Binding-site contacts:
Ligand atom CB contacts residue PHE496 of chain 3.OA at 3.9 Å (hydrophobic).
Ligand atom CA contacts residue ARG442 of chain 3.OA at 3.6 Å.
Ligand atom CE1 contacts residue PRO438 of chain 3.OA at 3.8 Å (hydrophobic).
Ligand atom CD1 contacts residue ASN492 of chain 3.OA at 3.9 Å.
Ligand atom CE2 contacts residue ARG442 of chain 3.OA at 3.6 Å.
Ligand atom CD2 contacts residue ARG442 of chain 3.OA at 3.5 Å.
Ligand atom CB contacts residue ASN492 of chain 3.OA at 3.8 Å.
Ligand atom O contacts residue ASN492 of chain 3.OA at 4.2 Å.
Ligand atom CE2 contacts residue PRO438 of chain 3.OA at 3.7 Å (hydrophobic).
Ligand atom CG contacts residue PHE496 of chain 3.OA at 4.0 Å (hydrophobic).
Ligand atom C contacts residue ARG442 of chain 3.OA at 4.4 Å.
Ligand atom N contacts residue ARG442 of chain 3.OA at 4.2 Å.
Ligand atom CD2 contacts residue PRO438 of chain 3.OA at 4.4 Å (hydrophobic).
Ligand atom C contacts residue ASN492 of chain 3.OA at 4.0 Å.
Ligand atom O contacts residue ARG442 of chain 3.OA at 4.3 Å.
Ligand atom N contacts residue ASN492 of chain 3.OA at 3.3 Å (h-bond).
Ligand atom CE1 contacts residue PHE496 of chain 3.OA at 3.6 Å (hydrophobic).
Ligand atom CD1 contacts residue ILE434 of chain 3.OA at 4.1 Å (hydrophobic).
Ligand atom CE1 contacts residue ILE434 of chain 3.OA at 3.9 Å (hydrophobic).
Ligand atom N contacts residue SER491 of chain 3.OA at 4.1 Å.
Ligand atom CA contacts residue ASN492 of chain 3.OA at 3.3 Å.
Ligand atom O contacts residue PRO438 of chain 3.OA at 4.0 Å.
Ligand atom CZ contacts residue PHE496 of chain 3.OA at 3.9 Å (hydrophobic).
Ligand atom CD1 contacts residue PRO438 of chain 3.OA at 4.4 Å (hydrophobic).
Ligand atom CG contacts residue ASN492 of chain 3.OA at 4.3 Å.
Ligand atom CD1 contacts residue PHE496 of chain 3.OA at 3.7 Å (hydrophobic).
Ligand atom CZ contacts residue PRO438 of chain 3.OA at 3.4 Å (hydrophobic).
Ligand atom CB contacts residue GLY495 of chain 3.OA at 3.9 Å.
Ligand atom CG contacts residue GLY495 of chain 3.OA at 4.4 Å.

This small molecule binds to this protein.
Small molecule (SMILES): N[C@@H](Cc1ccccc1)C(=O)NCC=O

Sequence of chain 3.OA:
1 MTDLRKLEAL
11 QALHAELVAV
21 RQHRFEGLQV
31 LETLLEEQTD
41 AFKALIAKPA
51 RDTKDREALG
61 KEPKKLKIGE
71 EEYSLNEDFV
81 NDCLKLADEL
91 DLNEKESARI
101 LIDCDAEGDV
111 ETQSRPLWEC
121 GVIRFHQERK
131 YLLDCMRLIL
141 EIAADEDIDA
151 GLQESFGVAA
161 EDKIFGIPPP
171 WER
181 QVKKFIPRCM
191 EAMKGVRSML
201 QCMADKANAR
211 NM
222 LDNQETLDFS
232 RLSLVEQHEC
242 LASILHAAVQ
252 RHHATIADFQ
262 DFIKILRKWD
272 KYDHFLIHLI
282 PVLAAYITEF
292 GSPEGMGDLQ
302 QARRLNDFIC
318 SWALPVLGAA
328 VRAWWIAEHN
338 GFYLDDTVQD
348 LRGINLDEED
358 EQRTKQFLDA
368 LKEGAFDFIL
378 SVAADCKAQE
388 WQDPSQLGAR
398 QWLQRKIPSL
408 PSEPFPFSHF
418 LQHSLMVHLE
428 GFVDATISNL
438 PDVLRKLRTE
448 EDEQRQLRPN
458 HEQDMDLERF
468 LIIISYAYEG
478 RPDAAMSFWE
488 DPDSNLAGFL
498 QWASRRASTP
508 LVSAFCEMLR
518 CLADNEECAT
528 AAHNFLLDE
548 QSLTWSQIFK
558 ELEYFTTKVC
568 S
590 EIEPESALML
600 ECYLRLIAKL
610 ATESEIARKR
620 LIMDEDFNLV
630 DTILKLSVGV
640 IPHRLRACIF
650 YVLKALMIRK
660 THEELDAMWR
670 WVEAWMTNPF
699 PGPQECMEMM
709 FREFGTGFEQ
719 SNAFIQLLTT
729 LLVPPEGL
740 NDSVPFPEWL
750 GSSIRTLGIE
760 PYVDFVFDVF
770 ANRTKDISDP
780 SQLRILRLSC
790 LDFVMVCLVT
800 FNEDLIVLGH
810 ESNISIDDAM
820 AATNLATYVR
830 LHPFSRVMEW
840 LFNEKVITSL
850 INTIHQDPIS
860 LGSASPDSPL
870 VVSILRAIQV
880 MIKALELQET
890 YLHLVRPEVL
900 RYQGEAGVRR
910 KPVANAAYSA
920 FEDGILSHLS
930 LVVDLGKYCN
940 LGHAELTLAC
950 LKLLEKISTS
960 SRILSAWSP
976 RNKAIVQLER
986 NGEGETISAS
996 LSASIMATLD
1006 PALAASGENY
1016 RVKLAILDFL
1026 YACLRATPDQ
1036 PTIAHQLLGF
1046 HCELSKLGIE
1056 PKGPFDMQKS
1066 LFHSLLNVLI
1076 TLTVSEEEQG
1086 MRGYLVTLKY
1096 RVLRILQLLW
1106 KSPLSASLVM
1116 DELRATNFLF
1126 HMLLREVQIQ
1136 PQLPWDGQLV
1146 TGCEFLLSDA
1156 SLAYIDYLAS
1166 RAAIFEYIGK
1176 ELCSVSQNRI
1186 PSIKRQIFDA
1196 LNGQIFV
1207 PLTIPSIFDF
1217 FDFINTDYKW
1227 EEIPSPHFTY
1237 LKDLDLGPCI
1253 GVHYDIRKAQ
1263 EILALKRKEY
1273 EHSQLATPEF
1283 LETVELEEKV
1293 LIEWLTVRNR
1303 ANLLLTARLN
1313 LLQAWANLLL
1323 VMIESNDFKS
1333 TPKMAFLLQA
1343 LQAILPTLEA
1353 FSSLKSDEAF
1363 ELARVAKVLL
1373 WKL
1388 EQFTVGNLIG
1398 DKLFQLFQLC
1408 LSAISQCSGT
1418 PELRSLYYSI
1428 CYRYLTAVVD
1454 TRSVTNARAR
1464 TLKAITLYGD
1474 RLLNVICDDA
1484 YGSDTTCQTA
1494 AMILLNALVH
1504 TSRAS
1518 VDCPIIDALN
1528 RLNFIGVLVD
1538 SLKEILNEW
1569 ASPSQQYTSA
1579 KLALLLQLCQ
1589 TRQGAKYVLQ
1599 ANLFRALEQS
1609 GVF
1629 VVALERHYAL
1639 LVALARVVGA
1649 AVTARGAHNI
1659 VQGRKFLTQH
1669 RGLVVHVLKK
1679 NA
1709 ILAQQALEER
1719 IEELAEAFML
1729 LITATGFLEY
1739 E